This protein binds this small molecule.
Small molecule (SMILES): CC(=O)N[C@@H]1[C@@H](O)[C@H](O)[C@@H](CO)O[C@H]1O

Binding-site contacts:
Ligand atom C8 contacts residue VAL410 of chain 1.J at 3.8 Å (hydrophobic).
Ligand atom C2 contacts residue ASN271 of chain 1.J at 2.5 Å.
Ligand atom O5 contacts residue ASN271 of chain 1.J at 2.4 Å (h-bond).
Ligand atom C1 contacts residue ASN271 of chain 1.J at 1.4 Å.
Ligand atom O7 contacts residue ASN271 of chain 1.J at 3.7 Å.
Ligand atom N2 contacts residue ASN271 of chain 1.J at 2.9 Å (h-bond).
Ligand atom C7 contacts residue ASN271 of chain 1.J at 3.5 Å.
Ligand atom C3 contacts residue ASN271 of chain 1.J at 3.8 Å.
Ligand atom O5 contacts residue ILE292 of chain 1.J at 3.7 Å.
Ligand atom C1 contacts residue ILE292 of chain 1.J at 4.3 Å (hydrophobic).
Ligand atom O6 contacts residue ILE292 of chain 1.J at 4.0 Å.
Ligand atom C5 contacts residue ASN271 of chain 1.J at 3.7 Å.
Ligand atom C4 contacts residue ASN271 of chain 1.J at 4.2 Å.

Sequence of chain 1.J:
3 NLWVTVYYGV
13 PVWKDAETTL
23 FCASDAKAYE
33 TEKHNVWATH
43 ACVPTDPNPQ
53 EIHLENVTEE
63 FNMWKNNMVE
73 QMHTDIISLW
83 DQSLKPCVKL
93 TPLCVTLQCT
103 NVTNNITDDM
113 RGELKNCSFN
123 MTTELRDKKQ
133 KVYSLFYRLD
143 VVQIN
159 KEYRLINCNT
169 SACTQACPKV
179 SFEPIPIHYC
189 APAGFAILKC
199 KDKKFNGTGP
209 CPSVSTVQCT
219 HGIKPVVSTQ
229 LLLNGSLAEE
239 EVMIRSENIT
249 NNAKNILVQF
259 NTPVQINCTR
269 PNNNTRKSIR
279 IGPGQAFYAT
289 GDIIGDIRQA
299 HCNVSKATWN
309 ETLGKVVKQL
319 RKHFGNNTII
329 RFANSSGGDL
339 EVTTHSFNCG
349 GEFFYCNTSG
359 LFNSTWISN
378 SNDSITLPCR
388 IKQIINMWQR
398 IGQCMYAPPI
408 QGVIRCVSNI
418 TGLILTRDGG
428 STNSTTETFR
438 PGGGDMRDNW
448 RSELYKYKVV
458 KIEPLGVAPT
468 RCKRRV